Sequence of chain 1.A:
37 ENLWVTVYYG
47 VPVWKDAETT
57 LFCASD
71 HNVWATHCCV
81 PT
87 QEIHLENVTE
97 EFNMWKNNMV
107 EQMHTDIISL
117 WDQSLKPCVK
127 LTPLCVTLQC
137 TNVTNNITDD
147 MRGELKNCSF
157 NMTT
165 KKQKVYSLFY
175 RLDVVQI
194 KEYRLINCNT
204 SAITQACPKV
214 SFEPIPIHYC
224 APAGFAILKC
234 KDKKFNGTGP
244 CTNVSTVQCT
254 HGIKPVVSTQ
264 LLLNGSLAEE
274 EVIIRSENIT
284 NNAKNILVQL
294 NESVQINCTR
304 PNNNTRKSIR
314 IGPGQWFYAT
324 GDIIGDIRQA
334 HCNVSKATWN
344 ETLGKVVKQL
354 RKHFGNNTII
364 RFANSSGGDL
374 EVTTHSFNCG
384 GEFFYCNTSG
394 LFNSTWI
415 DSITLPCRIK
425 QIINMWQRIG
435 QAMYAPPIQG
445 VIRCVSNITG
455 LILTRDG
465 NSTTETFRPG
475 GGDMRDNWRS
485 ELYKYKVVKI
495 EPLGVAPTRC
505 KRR

Binding-site contacts:
Ligand atom C8 contacts residue ARG197 of chain 1.F at 3.6 Å.
Ligand atom C8 contacts residue VAL179 of chain 1.F at 4.0 Å (hydrophobic).
Ligand atom O6 contacts residue ILE181 of chain 1.F at 3.5 Å.
Ligand atom O3 contacts residue ARG197 of chain 1.F at 4.1 Å.
Ligand atom O7 contacts residue VAL179 of chain 1.F at 4.0 Å.
Ligand atom C5 contacts residue ARG197 of chain 1.F at 4.3 Å.
Ligand atom C5 contacts residue ASN202 of chain 1.F at 3.8 Å.
Ligand atom C7 contacts residue ASN202 of chain 1.F at 4.0 Å.
Ligand atom O7 contacts residue ILE181 of chain 1.F at 4.1 Å.
Ligand atom O7 contacts residue THR133 of chain 1.F at 4.4 Å.
Ligand atom O3 contacts residue ASN182 of chain 1.F at 4.2 Å.
Ligand atom O4 contacts residue ASN182 of chain 1.F at 3.2 Å (h-bond).
Ligand atom C3 contacts residue ARG197 of chain 1.F at 3.9 Å.
Ligand atom O4 contacts residue ARG197 of chain 1.F at 4.3 Å.
Ligand atom C5 contacts residue UNK63 of chain 1.H at 4.3 Å.
Ligand atom O3 contacts residue ILE181 of chain 1.F at 3.4 Å.
Ligand atom O6 contacts residue ASN182 of chain 1.F at 3.2 Å (h-bond).
Ligand atom O4 contacts residue UNK63 of chain 1.H at 4.5 Å.
Ligand atom O5 contacts residue ASN202 of chain 1.F at 2.4 Å (h-bond).
Ligand atom O7 contacts residue UNK49 of chain 1.H at 3.5 Å.
Ligand atom C8 contacts residue LYS165 of chain 1.A at 4.0 Å.
Ligand atom C5 contacts residue ASN182 of chain 1.F at 4.3 Å.
Ligand atom C4 contacts residue ASN202 of chain 1.F at 4.3 Å.
Ligand atom C7 contacts residue ARG197 of chain 1.F at 4.1 Å.
Ligand atom C4 contacts residue ARG197 of chain 1.F at 4.4 Å.
Ligand atom C3 contacts residue ASN182 of chain 1.F at 4.4 Å.
Ligand atom C8 contacts residue LEU198 of chain 1.F at 3.8 Å (hydrophobic).
Ligand atom C4 contacts residue ASN182 of chain 1.F at 3.3 Å.
Ligand atom C3 contacts residue ASN202 of chain 1.F at 3.9 Å.
Ligand atom C1 contacts residue ASN202 of chain 1.F at 1.5 Å.
Ligand atom N2 contacts residue ARG197 of chain 1.F at 4.2 Å.
Ligand atom N2 contacts residue ASN202 of chain 1.F at 2.9 Å (h-bond).
Ligand atom C2 contacts residue ASN202 of chain 1.F at 2.5 Å.
Ligand atom C6 contacts residue ASN182 of chain 1.F at 4.2 Å.
Ligand atom C6 contacts residue UNK62 of chain 1.H at 4.2 Å.
Ligand atom C1 contacts residue ARG197 of chain 1.F at 4.5 Å.
Ligand atom C6 contacts residue UNK63 of chain 1.H at 4.3 Å.

This small molecule binds to this protein.
Small molecule (SMILES): CC(=O)N[C@H]1[C@H](O[C@H]2[C@H](O)[C@@H](NC(C)=O)CO[C@@H]2CO)O[C@H](CO)[C@@H](O)[C@@H]1O

Sequence of chain 1.H:
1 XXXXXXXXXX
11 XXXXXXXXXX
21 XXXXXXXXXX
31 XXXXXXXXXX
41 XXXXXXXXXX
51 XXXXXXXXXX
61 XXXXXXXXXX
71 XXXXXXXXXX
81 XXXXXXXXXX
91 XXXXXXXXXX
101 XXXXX

Sequence of chain 1.F:
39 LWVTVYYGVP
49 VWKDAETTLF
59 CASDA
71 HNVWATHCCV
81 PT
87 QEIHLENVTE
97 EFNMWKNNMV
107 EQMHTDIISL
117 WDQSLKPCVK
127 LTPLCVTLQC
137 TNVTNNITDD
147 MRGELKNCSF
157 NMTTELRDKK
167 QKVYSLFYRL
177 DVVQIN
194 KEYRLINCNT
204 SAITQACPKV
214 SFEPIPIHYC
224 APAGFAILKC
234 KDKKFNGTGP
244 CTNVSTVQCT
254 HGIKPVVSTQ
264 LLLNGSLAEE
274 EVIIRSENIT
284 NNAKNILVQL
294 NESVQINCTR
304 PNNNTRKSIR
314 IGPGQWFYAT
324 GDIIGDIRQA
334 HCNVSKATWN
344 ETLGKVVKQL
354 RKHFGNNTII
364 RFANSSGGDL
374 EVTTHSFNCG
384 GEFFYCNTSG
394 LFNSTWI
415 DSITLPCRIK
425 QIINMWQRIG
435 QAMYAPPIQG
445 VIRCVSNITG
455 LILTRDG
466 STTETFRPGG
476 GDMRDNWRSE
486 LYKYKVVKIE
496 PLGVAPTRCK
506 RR